This protein binds this small molecule.
Small molecule (SMILES): Nc1ncnc2c1ncn2[C@H]1C[C@H](O)[C@@H](CO[P](=O)(O)O[P](=O)(O)OP(=O)(O)O)O1

Binding-site contacts:
Ligand atom O1A contacts residue MG1 of chain 1.D at 3.2 Å.
Ligand atom O3B contacts residue LYS213 of chain 1.A at 3.9 Å.
Ligand atom PB contacts residue SER63 of chain 1.A at 3.2 Å.
Ligand atom O1B contacts residue MG1 of chain 1.E at 2.2 Å.
Ligand atom O2A contacts residue ASP75 of chain 1.A at 3.6 Å (salt-bridge).
Ligand atom O1B contacts residue GLY62 of chain 1.A at 3.5 Å.
Ligand atom O3G contacts residue SER74 of chain 1.A at 3.6 Å.
Ligand atom O2B contacts residue GLY62 of chain 1.A at 3.7 Å.
Ligand atom PA contacts residue MG1 of chain 1.D at 3.2 Å.
Ligand atom O3B contacts residue GLN229 of chain 1.A at 2.8 Å (h-bond).
Ligand atom O1G contacts residue MG1 of chain 1.E at 2.4 Å.
Ligand atom O1B contacts residue SER63 of chain 1.A at 2.6 Å (h-bond).
Ligand atom O1B contacts residue ASP77 of chain 1.A at 3.0 Å (salt-bridge).
Ligand atom PG contacts residue MG1 of chain 1.E at 3.7 Å.
Ligand atom PG contacts residue LYS213 of chain 1.A at 3.9 Å.
Ligand atom O3G contacts residue GLN229 of chain 1.A at 3.5 Å (h-bond).
Ligand atom PA contacts residue MG1 of chain 1.E at 3.9 Å.
Ligand atom N6 contacts residue LEU308 of chain 1.A at 3.9 Å.
Ligand atom O1G contacts residue ASP75 of chain 1.A at 3.6 Å (salt-bridge).
Ligand atom O1G contacts residue SER63 of chain 1.A at 2.8 Å (h-bond).
Ligand atom C2 contacts residue PRO228 of chain 1.A at 4.0 Å (hydrophobic).
Ligand atom PB contacts residue MG1 of chain 1.E at 3.6 Å.
Ligand atom O2B contacts residue SER63 of chain 1.A at 3.0 Å (h-bond).
Ligand atom O2B contacts residue GLU233 of chain 1.A at 3.9 Å.
Ligand atom C6 contacts residue LEU308 of chain 1.A at 4.0 Å (hydrophobic).
Ligand atom O5' contacts residue MG1 of chain 1.D at 3.3 Å.
Ligand atom O2A contacts residue MG1 of chain 1.D at 2.6 Å.
Ligand atom O2G contacts residue GLN229 of chain 1.A at 3.6 Å.
Ligand atom O3B contacts residue SER63 of chain 1.A at 3.3 Å (h-bond).
Ligand atom O1A contacts residue ASP77 of chain 1.A at 3.0 Å (salt-bridge).
Ligand atom PG contacts residue GLN229 of chain 1.A at 3.5 Å.
Ligand atom C5' contacts residue MG1 of chain 1.D at 3.0 Å.
Ligand atom O3G contacts residue LYS213 of chain 1.A at 2.8 Å (salt-bridge).
Ligand atom O2B contacts residue LYS213 of chain 1.A at 4.0 Å.
Ligand atom O1A contacts residue MG1 of chain 1.E at 4.0 Å.
Ligand atom PA contacts residue ASP77 of chain 1.A at 3.7 Å.
Ligand atom PG contacts residue SER63 of chain 1.A at 3.1 Å.
Ligand atom O3G contacts residue SER63 of chain 1.A at 2.8 Å (h-bond).
Ligand atom O2A contacts residue ASP77 of chain 1.A at 3.4 Å (salt-bridge).
Ligand atom O2A contacts residue MG1 of chain 1.E at 3.0 Å.

Sequence of chain 1.A:
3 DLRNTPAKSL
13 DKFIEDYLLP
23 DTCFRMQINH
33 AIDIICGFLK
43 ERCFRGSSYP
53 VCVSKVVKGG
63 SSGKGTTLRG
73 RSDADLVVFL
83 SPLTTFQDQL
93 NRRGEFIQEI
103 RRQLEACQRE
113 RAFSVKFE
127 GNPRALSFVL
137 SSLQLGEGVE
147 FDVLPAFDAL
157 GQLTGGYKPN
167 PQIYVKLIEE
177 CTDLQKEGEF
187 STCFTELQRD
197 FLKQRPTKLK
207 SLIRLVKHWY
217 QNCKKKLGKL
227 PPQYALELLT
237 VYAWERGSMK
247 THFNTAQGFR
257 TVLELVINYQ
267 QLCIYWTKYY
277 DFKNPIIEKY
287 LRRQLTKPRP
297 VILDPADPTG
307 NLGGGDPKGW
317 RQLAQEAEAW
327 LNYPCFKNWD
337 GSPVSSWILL